Binding-site contacts:
Ligand atom C1 contacts residue 5G81 of chain 1.D at 4.4 Å.
Ligand atom CL4 contacts residue TRP289 of chain 1.A at 4.1 Å.
Ligand atom C6 contacts residue ASP77 of chain 1.A at 3.7 Å.
Ligand atom CL4 contacts residue TYR75 of chain 1.A at 4.3 Å.
Ligand atom O1 contacts residue TYR127 of chain 1.A at 3.7 Å.
Ligand atom C4 contacts residue 5G81 of chain 1.D at 3.7 Å.
Ligand atom C5 contacts residue TYR127 of chain 1.A at 4.1 Å (hydrophobic).
Ligand atom CL2 contacts residue PHE341 of chain 1.A at 4.2 Å.
Ligand atom C6 contacts residue TYR344 of chain 1.A at 3.5 Å (hydrophobic).
Ligand atom C1 contacts residue TYR344 of chain 1.A at 3.8 Å (hydrophobic).
Ligand atom O1 contacts residue TYR344 of chain 1.A at 4.1 Å.
Ligand atom C2 contacts residue 5G81 of chain 1.D at 3.9 Å.
Ligand atom C4 contacts residue TYR344 of chain 1.A at 3.5 Å (hydrophobic).
Ligand atom C3 contacts residue TYR344 of chain 1.A at 3.6 Å (hydrophobic).
Ligand atom C6 contacts residue TYR127 of chain 1.A at 3.3 Å (hydrophobic).
Ligand atom C3 contacts residue 5G81 of chain 1.D at 3.6 Å.
Ligand atom CL2 contacts residue ILE297 of chain 1.A at 3.8 Å.
Ligand atom CL2 contacts residue TYR344 of chain 1.A at 3.8 Å.
Ligand atom CL4 contacts residue TYR344 of chain 1.A at 4.4 Å.
Ligand atom C2 contacts residue TYR344 of chain 1.A at 3.7 Å (hydrophobic).
Ligand atom CL2 contacts residue 5G81 of chain 1.D at 3.5 Å.
Ligand atom C5 contacts residue TYR344 of chain 1.A at 3.5 Å (hydrophobic).
Ligand atom C1 contacts residue TYR127 of chain 1.A at 3.6 Å (hydrophobic).
Ligand atom CL4 contacts residue 5G81 of chain 1.D at 3.7 Å.
Ligand atom C5 contacts residue ASP77 of chain 1.A at 3.5 Å.
Ligand atom CL2 contacts residue PHE298 of chain 1.A at 4.1 Å.
Ligand atom C5 contacts residue 5G81 of chain 1.D at 4.2 Å.
Ligand atom O1 contacts residue TYR340 of chain 1.A at 4.3 Å.
Ligand atom O1 contacts residue PHE341 of chain 1.A at 4.1 Å.

This protein binds this small molecule.
Small molecule (SMILES): Clc1ccc(OCCCCCn2ccnc2)c(Cl)c1

Sequence of chain 1.A:
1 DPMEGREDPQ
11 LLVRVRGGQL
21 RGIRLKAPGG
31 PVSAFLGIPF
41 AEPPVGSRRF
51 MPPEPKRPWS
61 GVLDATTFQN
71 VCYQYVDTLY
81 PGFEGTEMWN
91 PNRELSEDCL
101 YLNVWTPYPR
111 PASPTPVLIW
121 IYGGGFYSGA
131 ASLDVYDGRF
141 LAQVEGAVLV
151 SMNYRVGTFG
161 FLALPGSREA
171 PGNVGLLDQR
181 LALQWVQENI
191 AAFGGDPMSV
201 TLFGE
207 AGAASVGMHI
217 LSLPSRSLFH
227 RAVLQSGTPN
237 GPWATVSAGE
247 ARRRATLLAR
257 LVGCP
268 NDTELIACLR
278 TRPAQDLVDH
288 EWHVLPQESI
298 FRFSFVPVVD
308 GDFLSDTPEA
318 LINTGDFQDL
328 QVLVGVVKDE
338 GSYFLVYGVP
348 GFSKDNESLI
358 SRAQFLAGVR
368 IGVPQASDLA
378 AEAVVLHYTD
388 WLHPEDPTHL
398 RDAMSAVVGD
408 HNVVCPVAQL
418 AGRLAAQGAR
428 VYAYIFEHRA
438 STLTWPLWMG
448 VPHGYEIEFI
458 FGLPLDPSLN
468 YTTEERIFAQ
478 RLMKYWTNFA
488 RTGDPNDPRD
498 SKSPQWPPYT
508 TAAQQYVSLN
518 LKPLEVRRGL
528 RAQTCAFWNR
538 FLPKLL